Sequence of chain 1.A:
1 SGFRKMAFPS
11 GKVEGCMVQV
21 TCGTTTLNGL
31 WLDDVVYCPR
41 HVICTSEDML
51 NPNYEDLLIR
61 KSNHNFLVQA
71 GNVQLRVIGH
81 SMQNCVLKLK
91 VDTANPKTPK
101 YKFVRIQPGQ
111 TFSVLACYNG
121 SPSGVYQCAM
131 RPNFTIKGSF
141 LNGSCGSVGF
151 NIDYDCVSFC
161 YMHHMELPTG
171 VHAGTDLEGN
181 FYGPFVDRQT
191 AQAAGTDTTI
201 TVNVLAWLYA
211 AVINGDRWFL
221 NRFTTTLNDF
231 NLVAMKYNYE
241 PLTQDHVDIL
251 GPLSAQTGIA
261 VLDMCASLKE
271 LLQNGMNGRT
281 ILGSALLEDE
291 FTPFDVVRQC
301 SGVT

Sequence of chain 1.B:
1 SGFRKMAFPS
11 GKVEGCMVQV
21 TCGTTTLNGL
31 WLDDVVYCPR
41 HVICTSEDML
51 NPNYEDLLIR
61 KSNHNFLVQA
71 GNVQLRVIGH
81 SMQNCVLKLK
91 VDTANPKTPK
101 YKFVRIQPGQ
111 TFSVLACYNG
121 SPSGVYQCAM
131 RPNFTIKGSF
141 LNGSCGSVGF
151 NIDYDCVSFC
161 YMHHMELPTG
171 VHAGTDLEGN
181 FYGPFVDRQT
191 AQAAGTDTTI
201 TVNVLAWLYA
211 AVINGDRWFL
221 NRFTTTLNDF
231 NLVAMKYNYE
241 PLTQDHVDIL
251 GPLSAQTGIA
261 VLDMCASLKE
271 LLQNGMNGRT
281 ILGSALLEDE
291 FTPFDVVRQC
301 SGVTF

Binding-site contacts:
Ligand atom C25 contacts residue SER46 of chain 1.A at 3.5 Å.
Ligand atom C08 contacts residue LEU141 of chain 1.A at 3.7 Å (hydrophobic).
Ligand atom C28 contacts residue SER46 of chain 1.A at 3.5 Å.
Ligand atom C27 contacts residue THR25 of chain 1.A at 3.2 Å.
Ligand atom C28 contacts residue THR24 of chain 1.A at 3.3 Å.
Ligand atom C27 contacts residue THR24 of chain 1.A at 3.6 Å.
Ligand atom N12 contacts residue GLU166 of chain 1.A at 3.6 Å (salt-bridge).
Ligand atom O01 contacts residue GLU166 of chain 1.A at 3.0 Å (salt-bridge).
Ligand atom C19 contacts residue MET165 of chain 1.A at 3.4 Å (hydrophobic).
Ligand atom C18 contacts residue MET165 of chain 1.A at 3.3 Å (hydrophobic).
Ligand atom C19 contacts residue ARG188 of chain 1.A at 3.2 Å.
Ligand atom C16 contacts residue MET165 of chain 1.A at 3.8 Å (hydrophobic).
Ligand atom N12 contacts residue MET165 of chain 1.A at 3.5 Å.
Ligand atom C19 contacts residue GLN189 of chain 1.A at 3.5 Å.
Ligand atom C22 contacts residue HIS41 of chain 1.A at 3.4 Å.
Ligand atom C08 contacts residue ASN142 of chain 1.A at 3.6 Å.
Ligand atom S17 contacts residue HIS41 of chain 1.A at 3.7 Å.
Ligand atom N12 contacts residue HIS163 of chain 1.A at 3.3 Å (h-bond).
Ligand atom C08 contacts residue PHE140 of chain 1.A at 3.6 Å (hydrophobic).
Ligand atom C09 contacts residue SER1 of chain 1.B at 3.5 Å.
Ligand atom C26 contacts residue THR25 of chain 1.A at 3.2 Å.
Ligand atom S17 contacts residue ASP187 of chain 1.A at 3.7 Å.
Ligand atom C21 contacts residue HIS41 of chain 1.A at 3.7 Å.
Ligand atom C26 contacts residue CYS44 of chain 1.A at 3.7 Å (hydrophobic).
Ligand atom N11 contacts residue HIS163 of chain 1.A at 2.9 Å (h-bond).
Ligand atom C15 contacts residue MET49 of chain 1.A at 3.8 Å (hydrophobic).
Ligand atom C16 contacts residue MET49 of chain 1.A at 3.4 Å (hydrophobic).
Ligand atom N12 contacts residue CYS145 of chain 1.A at 3.5 Å (h-bond).
Ligand atom O29 contacts residue SER46 of chain 1.A at 2.6 Å (h-bond).
Ligand atom C03 contacts residue CYS145 of chain 1.A at 3.7 Å (hydrophobic).
Ligand atom C18 contacts residue ASP187 of chain 1.A at 3.4 Å.
Ligand atom C07 contacts residue ASN142 of chain 1.A at 3.7 Å.
Ligand atom C09 contacts residue GLU166 of chain 1.A at 3.3 Å.
Ligand atom C09 contacts residue PHE140 of chain 1.A at 3.0 Å (hydrophobic).
Ligand atom C09 contacts residue LEU141 of chain 1.A at 3.6 Å (hydrophobic).
Ligand atom C06 contacts residue ASN142 of chain 1.A at 3.5 Å.
Ligand atom O01 contacts residue MET165 of chain 1.A at 3.4 Å.
Ligand atom C08 contacts residue SER1 of chain 1.B at 3.5 Å.
Ligand atom S17 contacts residue MET49 of chain 1.A at 3.4 Å.
Ligand atom C18 contacts residue ARG188 of chain 1.A at 3.0 Å.

This small molecule binds to this protein.
Small molecule (SMILES): O=C(Nc1ccc(N(Cc2ccsc2)C(=O)Cn2nnc3ccccc32)cc1)C1CC1